Binding-site contacts:
Ligand atom N2 contacts residue ASN546 of chain 1.E at 2.9 Å (h-bond).
Ligand atom N2 contacts residue SER420 of chain 1.E at 2.8 Å (h-bond).
Ligand atom C3 contacts residue ASN546 of chain 1.E at 3.8 Å.
Ligand atom C3 contacts residue SER420 of chain 1.E at 3.2 Å.
Ligand atom C1 contacts residue ASN546 of chain 1.E at 1.4 Å.
Ligand atom C4 contacts residue ASN546 of chain 1.E at 4.3 Å.
Ligand atom C5 contacts residue ASN546 of chain 1.E at 3.7 Å.
Ligand atom C8 contacts residue SER545 of chain 1.E at 4.2 Å.
Ligand atom C2 contacts residue SER420 of chain 1.E at 3.6 Å.
Ligand atom O5 contacts residue ASN546 of chain 1.E at 2.4 Å (h-bond).
Ligand atom C7 contacts residue ASN546 of chain 1.E at 3.2 Å.
Ligand atom C2 contacts residue ASN546 of chain 1.E at 2.5 Å.
Ligand atom C8 contacts residue SER420 of chain 1.E at 3.6 Å.
Ligand atom O7 contacts residue ASN546 of chain 1.E at 3.1 Å (h-bond).
Ligand atom C8 contacts residue ASN546 of chain 1.E at 4.4 Å.
Ligand atom C7 contacts residue SER420 of chain 1.E at 3.5 Å.
Ligand atom C8 contacts residue ASP543 of chain 1.E at 4.1 Å.
Ligand atom O3 contacts residue SER420 of chain 1.E at 2.6 Å (h-bond).

A protein and the small-molecule ligand that binds it are described below.
Small molecule (SMILES): CC(=O)N[C@@H]1[C@@H](O)[C@H](O)[C@@H](CO)O[C@H]1O

Sequence of chain 1.E:
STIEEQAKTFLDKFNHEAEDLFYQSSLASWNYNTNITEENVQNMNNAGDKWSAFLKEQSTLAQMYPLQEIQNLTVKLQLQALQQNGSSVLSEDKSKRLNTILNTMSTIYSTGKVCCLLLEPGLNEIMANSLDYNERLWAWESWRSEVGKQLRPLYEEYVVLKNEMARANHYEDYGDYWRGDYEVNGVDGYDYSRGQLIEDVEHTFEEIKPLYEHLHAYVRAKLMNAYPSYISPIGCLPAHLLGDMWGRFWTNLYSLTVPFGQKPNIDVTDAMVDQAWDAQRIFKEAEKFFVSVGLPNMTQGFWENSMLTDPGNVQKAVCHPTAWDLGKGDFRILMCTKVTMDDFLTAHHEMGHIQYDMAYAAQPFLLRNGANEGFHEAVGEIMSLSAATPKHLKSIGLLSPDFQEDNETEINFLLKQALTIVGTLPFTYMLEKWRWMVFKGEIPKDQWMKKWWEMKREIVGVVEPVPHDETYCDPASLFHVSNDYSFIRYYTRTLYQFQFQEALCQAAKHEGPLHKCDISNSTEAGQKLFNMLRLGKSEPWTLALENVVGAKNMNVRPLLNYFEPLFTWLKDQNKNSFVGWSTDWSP